Binding-site contacts:
Ligand atom O6 contacts residue SER151 of chain 1.D at 2.7 Å (h-bond).
Ligand atom C4 contacts residue ASN154 of chain 1.D at 4.2 Å.
Ligand atom C1 contacts residue GLU147 of chain 1.D at 4.5 Å.
Ligand atom O6 contacts residue GLU147 of chain 1.D at 2.5 Å (salt-bridge).
Ligand atom O6 contacts residue GLU150 of chain 1.D at 3.2 Å.
Ligand atom O5 contacts residue SER151 of chain 1.D at 3.5 Å.
Ligand atom C8 contacts residue ASN154 of chain 1.D at 4.3 Å.
Ligand atom C3 contacts residue ASN154 of chain 1.D at 3.7 Å.
Ligand atom C1 contacts residue SER151 of chain 1.D at 4.2 Å.
Ligand atom C2 contacts residue ASN154 of chain 1.D at 2.4 Å.
Ligand atom C5 contacts residue ASN154 of chain 1.D at 3.7 Å.
Ligand atom N2 contacts residue ASN154 of chain 1.D at 2.8 Å (h-bond).
Ligand atom O7 contacts residue ASN154 of chain 1.D at 3.3 Å.
Ligand atom C6 contacts residue GLU147 of chain 1.D at 3.5 Å.
Ligand atom O5 contacts residue ASN154 of chain 1.D at 2.4 Å (h-bond).
Ligand atom C5 contacts residue THR156 of chain 1.D at 4.5 Å.
Ligand atom O5 contacts residue GLU147 of chain 1.D at 4.4 Å.
Ligand atom O5 contacts residue GLU150 of chain 1.D at 3.3 Å (salt-bridge).
Ligand atom C6 contacts residue SER151 of chain 1.D at 3.7 Å.
Ligand atom C1 contacts residue GLU150 of chain 1.D at 3.5 Å.
Ligand atom C5 contacts residue SER151 of chain 1.D at 3.8 Å.
Ligand atom C5 contacts residue GLU150 of chain 1.D at 4.4 Å.
Ligand atom C6 contacts residue GLU150 of chain 1.D at 4.2 Å.
Ligand atom C5 contacts residue GLU147 of chain 1.D at 4.4 Å.
Ligand atom O7 contacts residue THR156 of chain 1.D at 4.2 Å.
Ligand atom C1 contacts residue ASN154 of chain 1.D at 1.4 Å.
Ligand atom C7 contacts residue ASN154 of chain 1.D at 3.5 Å.

This small molecule binds to this protein.
Small molecule (SMILES): CC(=O)N[C@H]1[C@H](O[C@H]2[C@H](O)[C@@H](NC(C)=O)CO[C@@H]2CO)O[C@H](CO)[C@@H](O)[C@@H]1O

Sequence of chain 1.D:
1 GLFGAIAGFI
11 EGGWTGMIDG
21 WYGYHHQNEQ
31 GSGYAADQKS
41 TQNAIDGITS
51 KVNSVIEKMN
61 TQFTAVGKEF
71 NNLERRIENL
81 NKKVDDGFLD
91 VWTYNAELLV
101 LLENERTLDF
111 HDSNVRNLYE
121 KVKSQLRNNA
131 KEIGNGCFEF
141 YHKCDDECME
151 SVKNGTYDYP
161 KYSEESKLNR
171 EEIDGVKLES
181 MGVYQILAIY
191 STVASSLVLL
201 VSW